Binding-site contacts:
Ligand atom N3 contacts residue ARG130 of chain 1.P at 3.3 Å (salt-bridge).
Ligand atom OP1 contacts residue ARG119 of chain 1.P at 3.5 Å (salt-bridge).
Ligand atom OP1 contacts residue SER10 of chain 1.P at 2.5 Å (h-bond).
Ligand atom O4' contacts residue ARG130 of chain 1.P at 3.3 Å (salt-bridge).
Ligand atom OP2 contacts residue SER10 of chain 1.P at 2.5 Å (h-bond).
Ligand atom O3' contacts residue ARG119 of chain 1.P at 3.3 Å (salt-bridge).
Ligand atom N7 contacts residue THR11 of chain 1.P at 3.4 Å.
Ligand atom P contacts residue ARG119 of chain 1.P at 4.0 Å.
Ligand atom C5' contacts residue ASN127 of chain 1.P at 4.4 Å.
Ligand atom C2 contacts residue ARG130 of chain 1.P at 4.2 Å.
Ligand atom C4' contacts residue ARG130 of chain 1.P at 3.9 Å.
Ligand atom OP1 contacts residue ARG8 of chain 1.P at 3.3 Å (salt-bridge).
Ligand atom C5' contacts residue SER10 of chain 1.P at 3.2 Å.
Ligand atom C4 contacts residue ARG130 of chain 1.P at 4.0 Å.
Ligand atom O3' contacts residue ARG130 of chain 1.P at 3.9 Å.
Ligand atom C1' contacts residue ARG130 of chain 1.P at 3.6 Å.
Ligand atom P contacts residue SER10 of chain 1.P at 1.6 Å.
Ligand atom C4' contacts residue ARG119 of chain 1.P at 3.9 Å.
Ligand atom O5' contacts residue SER10 of chain 1.P at 2.5 Å (h-bond).
Ligand atom P contacts residue ARG8 of chain 1.P at 3.3 Å.
Ligand atom O5' contacts residue THR11 of chain 1.P at 4.1 Å.
Ligand atom OP2 contacts residue ARG8 of chain 1.P at 2.8 Å (salt-bridge).
Ligand atom C5' contacts residue THR11 of chain 1.P at 3.7 Å.
Ligand atom N9 contacts residue ARG130 of chain 1.P at 4.1 Å.
Ligand atom P contacts residue ARG68 of chain 1.P at 4.3 Å.
Ligand atom C4' contacts residue LEU123 of chain 1.P at 4.3 Å (hydrophobic).
Ligand atom OP1 contacts residue ARG68 of chain 1.P at 3.1 Å (salt-bridge).
Ligand atom C3' contacts residue ARG119 of chain 1.P at 4.2 Å.
Ligand atom C8 contacts residue THR11 of chain 1.P at 3.4 Å.
Ligand atom C5' contacts residue LEU123 of chain 1.P at 3.9 Å (hydrophobic).

A small-molecule ligand and the protein it binds are described below.
Small molecule (SMILES): Nc1ncnc2c1ncn2[C@H]1C[C@H](O[P](=O)(O)OC[C@H]2O[C@@H](n3cnc4c(N)ncnc43)C[C@@H]2O[P](=O)(O)OC[C@H]2O[C@@H](n3cnc4c(N)ncnc43)C[C@@H]2O)[C@@H](COP(=O)=O)O1

Sequence of chain 1.P:
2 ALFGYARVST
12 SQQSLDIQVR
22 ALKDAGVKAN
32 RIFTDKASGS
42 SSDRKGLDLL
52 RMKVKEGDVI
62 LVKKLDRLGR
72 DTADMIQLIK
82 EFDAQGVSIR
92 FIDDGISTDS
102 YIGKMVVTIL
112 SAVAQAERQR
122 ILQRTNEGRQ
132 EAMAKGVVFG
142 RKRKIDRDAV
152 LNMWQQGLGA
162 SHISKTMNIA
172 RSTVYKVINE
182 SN